Binding-site contacts:
Ligand atom O6 contacts residue NAG2 of chain 1.N at 4.2 Å.
Ligand atom C5 contacts residue NAG1 of chain 1.N at 4.0 Å.
Ligand atom C3 contacts residue ASP229 of chain 1.C at 3.6 Å.
Ligand atom C7 contacts residue ASP229 of chain 1.C at 3.8 Å.
Ligand atom C6 contacts residue NAG1 of chain 1.N at 3.3 Å.
Ligand atom C1 contacts residue ASP229 of chain 1.C at 3.6 Å.
Ligand atom C8 contacts residue SER231 of chain 1.C at 3.3 Å.
Ligand atom O7 contacts residue VAL227 of chain 1.C at 3.5 Å.
Ligand atom C8 contacts residue PHE252 of chain 1.C at 3.7 Å (hydrophobic).
Ligand atom N2 contacts residue NAG1 of chain 1.N at 4.1 Å.
Ligand atom O6 contacts residue NAG1 of chain 1.N at 3.1 Å (h-bond).
Ligand atom C3 contacts residue ASN254 of chain 1.C at 3.8 Å.
Ligand atom C4 contacts residue ASN254 of chain 1.C at 4.2 Å.
Ligand atom O6 contacts residue VAL281 of chain 1.C at 3.9 Å.
Ligand atom C7 contacts residue SER231 of chain 1.C at 3.7 Å.
Ligand atom O5 contacts residue VAL281 of chain 1.C at 3.5 Å.
Ligand atom C6 contacts residue NAG2 of chain 1.N at 3.8 Å.
Ligand atom C8 contacts residue NAG2 of chain 1.N at 3.9 Å.
Ligand atom C2 contacts residue ASP229 of chain 1.C at 3.5 Å.
Ligand atom O4 contacts residue NAG1 of chain 1.N at 3.3 Å.
Ligand atom O5 contacts residue NAG1 of chain 1.N at 3.6 Å (h-bond).
Ligand atom C1 contacts residue ASN254 of chain 1.C at 1.4 Å.
Ligand atom N2 contacts residue ASP229 of chain 1.C at 2.8 Å (salt-bridge).
Ligand atom C5 contacts residue ASN254 of chain 1.C at 3.7 Å.
Ligand atom C6 contacts residue VAL281 of chain 1.C at 4.1 Å (hydrophobic).
Ligand atom C8 contacts residue SER207 of chain 1.C at 3.7 Å.
Ligand atom C8 contacts residue NAG1 of chain 1.N at 3.6 Å.
Ligand atom C7 contacts residue ASN254 of chain 1.C at 3.6 Å.
Ligand atom C7 contacts residue NAG1 of chain 1.N at 4.2 Å.
Ligand atom O5 contacts residue ASN254 of chain 1.C at 2.4 Å (h-bond).
Ligand atom C8 contacts residue ASP229 of chain 1.C at 4.0 Å.
Ligand atom C2 contacts residue ASN254 of chain 1.C at 2.4 Å.
Ligand atom C1 contacts residue NAG1 of chain 1.N at 4.2 Å.
Ligand atom C4 contacts residue NAG1 of chain 1.N at 4.1 Å.
Ligand atom O3 contacts residue NAG1 of chain 1.N at 3.0 Å (h-bond).
Ligand atom N2 contacts residue SER231 of chain 1.C at 3.7 Å.
Ligand atom C3 contacts residue NAG1 of chain 1.N at 3.8 Å.
Ligand atom N2 contacts residue ASN254 of chain 1.C at 2.9 Å (h-bond).
Ligand atom C1 contacts residue VAL281 of chain 1.C at 4.2 Å (hydrophobic).
Ligand atom O7 contacts residue ASN254 of chain 1.C at 3.8 Å.

The small molecule below binds the protein below.
Small molecule (SMILES): CC(=O)N[C@H]1[C@H](O[C@H]2[C@H](O)[C@@H](NC(C)=O)CO[C@@H]2CO)O[C@H](CO)[C@@H](O[C@@H]2O[C@H](CO)[C@@H](O)[C@H](O)[C@@H]2O)[C@@H]1O

Sequence of chain 1.C:
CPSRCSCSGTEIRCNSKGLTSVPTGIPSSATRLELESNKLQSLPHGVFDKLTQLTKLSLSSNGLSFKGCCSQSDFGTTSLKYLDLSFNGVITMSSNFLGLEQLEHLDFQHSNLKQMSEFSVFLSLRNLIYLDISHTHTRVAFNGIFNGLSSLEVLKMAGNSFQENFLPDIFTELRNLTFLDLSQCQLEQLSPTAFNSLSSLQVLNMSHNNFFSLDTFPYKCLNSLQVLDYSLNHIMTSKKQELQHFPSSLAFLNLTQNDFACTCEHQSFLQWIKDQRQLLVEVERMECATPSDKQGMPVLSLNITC